The small molecule below binds the protein below.
Small molecule (SMILES): CCC[C@H](NC(=O)[C@H](CCCN=C(N)N)NC(=O)[C@H](CC)NC(=O)[C@@H](N)CCCN=C(N)N)C(=O)N[C@@H](CCCN=C(N)N)C(=O)N[C@@H](CC1=NC=NC1)C(=O)N1CCC[C@H]1C(=O)N[C@H](C=O)CO

Sequence of chain 1.A:
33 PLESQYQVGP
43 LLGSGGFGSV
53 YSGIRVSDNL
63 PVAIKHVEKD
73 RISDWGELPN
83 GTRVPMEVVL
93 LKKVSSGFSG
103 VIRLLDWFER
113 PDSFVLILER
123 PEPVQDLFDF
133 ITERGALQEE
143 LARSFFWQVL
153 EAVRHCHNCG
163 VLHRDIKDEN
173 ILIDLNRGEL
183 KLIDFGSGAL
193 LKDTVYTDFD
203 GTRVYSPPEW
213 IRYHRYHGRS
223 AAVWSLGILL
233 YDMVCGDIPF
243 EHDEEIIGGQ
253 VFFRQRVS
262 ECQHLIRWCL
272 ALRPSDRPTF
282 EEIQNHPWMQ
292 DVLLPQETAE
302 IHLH

Binding-site contacts:
Ligand atom CZ contacts residue PHE130 of chain 1.A at 3.5 Å (hydrophobic).
Ligand atom CG contacts residue VAL206 of chain 1.A at 3.6 Å (hydrophobic).
Ligand atom CB contacts residue ASP202 of chain 1.A at 3.4 Å.
Ligand atom OG contacts residue ASP167 of chain 1.A at 2.8 Å (salt-bridge).
Ligand atom O contacts residue PHE130 of chain 1.A at 3.5 Å.
Ligand atom CG contacts residue PHE130 of chain 1.A at 3.6 Å (hydrophobic).
Ligand atom O contacts residue LYS169 of chain 1.A at 2.7 Å (salt-bridge).
Ligand atom CZ contacts residue THR134 of chain 1.A at 3.6 Å.
Ligand atom NH2 contacts residue ASP131 of chain 1.A at 3.0 Å (salt-bridge).
Ligand atom CZ contacts residue SER46 of chain 1.A at 3.4 Å.
Ligand atom NE2 contacts residue GLU243 of chain 1.A at 2.9 Å (salt-bridge).
Ligand atom CD contacts residue ARG256 of chain 1.A at 3.6 Å.
Ligand atom NH1 contacts residue GLY238 of chain 1.A at 3.5 Å (h-bond).
Ligand atom O contacts residue GLU171 of chain 1.A at 3.3 Å (salt-bridge).
Ligand atom NH2 contacts residue ASP170 of chain 1.A at 2.9 Å (salt-bridge).
Ligand atom CG contacts residue ASP239 of chain 1.A at 3.7 Å.
Ligand atom NH2 contacts residue ILE133 of chain 1.A at 3.6 Å.
Ligand atom CB contacts residue GLU171 of chain 1.A at 3.4 Å.
Ligand atom NH2 contacts residue PHE130 of chain 1.A at 2.9 Å (h-bond).
Ligand atom NH1 contacts residue GLU171 of chain 1.A at 3.0 Å (salt-bridge).
Ligand atom N contacts residue GLU171 of chain 1.A at 3.0 Å (salt-bridge).
Ligand atom CD contacts residue GLY238 of chain 1.A at 3.5 Å.
Ligand atom NH2 contacts residue SER46 of chain 1.A at 3.6 Å.
Ligand atom CD contacts residue THR134 of chain 1.A at 3.4 Å.
Ligand atom O contacts residue ASP202 of chain 1.A at 3.5 Å (salt-bridge).
Ligand atom CD contacts residue SER46 of chain 1.A at 3.5 Å.
Ligand atom CB contacts residue ASP239 of chain 1.A at 3.6 Å.
Ligand atom NE contacts residue SER46 of chain 1.A at 3.2 Å.
Ligand atom CA contacts residue ASP239 of chain 1.A at 3.5 Å.
Ligand atom CE1 contacts residue GLU243 of chain 1.A at 3.7 Å.
Ligand atom CA contacts residue GLY203 of chain 1.A at 3.5 Å.
Ligand atom NE contacts residue THR134 of chain 1.A at 2.6 Å (h-bond).
Ligand atom CD contacts residue GLU171 of chain 1.A at 3.4 Å.
Ligand atom O contacts residue THR204 of chain 1.A at 3.7 Å.
Ligand atom NH1 contacts residue ASP234 of chain 1.A at 2.9 Å (salt-bridge).
Ligand atom NH1 contacts residue ASP239 of chain 1.A at 3.1 Å (salt-bridge).
Ligand atom NH1 contacts residue ASP128 of chain 1.A at 3.6 Å.
Ligand atom CE1 contacts residue ILE240 of chain 1.A at 3.5 Å (hydrophobic).
Ligand atom CG contacts residue GLU171 of chain 1.A at 3.6 Å.
Ligand atom NH2 contacts residue ASP128 of chain 1.A at 2.9 Å (salt-bridge).